Sequence of chain 1.SA:
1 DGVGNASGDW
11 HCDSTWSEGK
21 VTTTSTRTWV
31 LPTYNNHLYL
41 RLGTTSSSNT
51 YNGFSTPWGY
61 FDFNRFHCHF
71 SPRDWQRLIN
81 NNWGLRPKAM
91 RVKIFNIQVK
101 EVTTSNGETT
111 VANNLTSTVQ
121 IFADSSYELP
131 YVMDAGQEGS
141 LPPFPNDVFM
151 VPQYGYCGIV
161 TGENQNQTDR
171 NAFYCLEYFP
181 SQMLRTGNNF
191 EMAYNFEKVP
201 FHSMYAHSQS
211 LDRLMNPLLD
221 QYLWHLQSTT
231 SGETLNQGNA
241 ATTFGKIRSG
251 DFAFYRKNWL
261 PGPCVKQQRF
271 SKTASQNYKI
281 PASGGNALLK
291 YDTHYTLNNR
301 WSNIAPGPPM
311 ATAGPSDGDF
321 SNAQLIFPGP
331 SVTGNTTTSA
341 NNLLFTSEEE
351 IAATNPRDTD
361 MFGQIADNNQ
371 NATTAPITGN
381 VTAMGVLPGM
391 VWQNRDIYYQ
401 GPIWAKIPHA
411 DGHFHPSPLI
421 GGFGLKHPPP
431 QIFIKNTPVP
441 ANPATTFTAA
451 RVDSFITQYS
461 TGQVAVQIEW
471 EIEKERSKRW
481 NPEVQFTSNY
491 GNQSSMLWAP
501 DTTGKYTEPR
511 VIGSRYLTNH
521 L

Binding-site contacts:
Ligand atom N1 contacts residue GLY424 of chain 1.SA at 3.5 Å (h-bond).
Ligand atom C6 contacts residue GLY424 of chain 1.SA at 4.5 Å.
Ligand atom C2' contacts residue HIS415 of chain 1.SA at 3.9 Å.
Ligand atom N6 contacts residue VAL199 of chain 1.SA at 4.5 Å.
Ligand atom N9 contacts residue PRO416 of chain 1.SA at 4.2 Å.
Ligand atom C5 contacts residue PRO416 of chain 1.SA at 3.6 Å (hydrophobic).
Ligand atom O3P contacts residue LYS198 of chain 1.SA at 4.5 Å.
Ligand atom C1' contacts residue PRO416 of chain 1.SA at 4.5 Å (hydrophobic).
Ligand atom O1P contacts residue PRO200 of chain 1.SA at 4.1 Å.
Ligand atom P contacts residue PRO200 of chain 1.SA at 4.5 Å.
Ligand atom N6 contacts residue GLY424 of chain 1.SA at 3.8 Å.
Ligand atom N6 contacts residue SER417 of chain 1.SA at 3.8 Å.
Ligand atom C2 contacts residue VAL199 of chain 1.SA at 4.2 Å (hydrophobic).
Ligand atom N6 contacts residue PRO200 of chain 1.SA at 4.4 Å.
Ligand atom C6 contacts residue SER417 of chain 1.SA at 4.5 Å.
Ligand atom C6 contacts residue PRO200 of chain 1.SA at 4.0 Å (hydrophobic).
Ligand atom N1 contacts residue VAL199 of chain 1.SA at 3.7 Å.
Ligand atom C4 contacts residue PRO200 of chain 1.SA at 4.1 Å (hydrophobic).
Ligand atom C2 contacts residue GLY424 of chain 1.SA at 4.1 Å.
Ligand atom C2 contacts residue PRO200 of chain 1.SA at 4.1 Å (hydrophobic).
Ligand atom C5 contacts residue PRO200 of chain 1.SA at 3.8 Å (hydrophobic).
Ligand atom C6 contacts residue VAL199 of chain 1.SA at 4.3 Å (hydrophobic).
Ligand atom N3 contacts residue PRO200 of chain 1.SA at 4.2 Å.
Ligand atom C2 contacts residue PRO416 of chain 1.SA at 3.9 Å (hydrophobic).
Ligand atom N7 contacts residue SER417 of chain 1.SA at 4.4 Å.
Ligand atom N1 contacts residue PRO200 of chain 1.SA at 4.1 Å.
Ligand atom N7 contacts residue PRO200 of chain 1.SA at 4.0 Å.
Ligand atom N7 contacts residue ASN394 of chain 1.SA at 4.3 Å.
Ligand atom N7 contacts residue PRO416 of chain 1.SA at 4.4 Å.
Ligand atom N6 contacts residue PRO416 of chain 1.SA at 3.1 Å (h-bond).
Ligand atom C6 contacts residue PRO416 of chain 1.SA at 3.0 Å (hydrophobic).
Ligand atom N9 contacts residue PRO200 of chain 1.SA at 4.4 Å.
Ligand atom C8 contacts residue HIS415 of chain 1.SA at 3.6 Å.
Ligand atom O3P contacts residue PRO200 of chain 1.SA at 3.9 Å.
Ligand atom N3 contacts residue PRO416 of chain 1.SA at 4.1 Å.
Ligand atom N7 contacts residue HIS415 of chain 1.SA at 3.8 Å.
Ligand atom C8 contacts residue PRO200 of chain 1.SA at 4.4 Å (hydrophobic).
Ligand atom N1 contacts residue PRO416 of chain 1.SA at 3.2 Å (h-bond).
Ligand atom C4 contacts residue PRO416 of chain 1.SA at 4.0 Å (hydrophobic).

This protein binds this small molecule.
Small molecule (SMILES): Nc1ncnc2c1ncn2[C@H]1C[C@H](O)[C@@H](COP(=O)(O)O)O1